Binding-site contacts:
Ligand atom C8 contacts residue TRP47 of chain 50.E at 4.0 Å (hydrophobic).
Ligand atom C2' contacts residue GLU140 of chain 50.E at 3.5 Å.
Ligand atom N3 contacts residue TRP47 of chain 50.E at 3.9 Å.
Ligand atom C8 contacts residue GLU140 of chain 50.E at 4.1 Å.
Ligand atom O2' contacts residue GLU140 of chain 50.E at 3.0 Å (salt-bridge).
Ligand atom N7 contacts residue TRP47 of chain 50.E at 4.0 Å.
Ligand atom O4' contacts residue LYS143 of chain 50.E at 4.2 Å.
Ligand atom C8 contacts residue LYS143 of chain 50.E at 2.8 Å.
Ligand atom C2 contacts residue TRP47 of chain 50.E at 3.8 Å (hydrophobic).
Ligand atom C1' contacts residue LYS143 of chain 50.E at 4.0 Å.
Ligand atom N1 contacts residue TRP47 of chain 50.E at 3.8 Å.
Ligand atom O4' contacts residue GLU140 of chain 50.E at 4.1 Å.
Ligand atom N9 contacts residue GLU140 of chain 50.E at 4.1 Å.
Ligand atom N9 contacts residue LYS143 of chain 50.E at 3.8 Å.
Ligand atom C1' contacts residue TRP47 of chain 50.E at 4.3 Å (hydrophobic).
Ligand atom OP1 contacts residue LYS45 of chain 4.F at 4.3 Å.
Ligand atom C5 contacts residue TRP47 of chain 50.E at 4.0 Å (hydrophobic).
Ligand atom C4 contacts residue TRP47 of chain 50.E at 3.9 Å (hydrophobic).
Ligand atom C6 contacts residue TRP47 of chain 50.E at 3.9 Å (hydrophobic).
Ligand atom N9 contacts residue TRP47 of chain 50.E at 4.0 Å.
Ligand atom C1' contacts residue GLU140 of chain 50.E at 3.2 Å.
Ligand atom C2' contacts residue LYS143 of chain 50.E at 4.5 Å.
Ligand atom N6 contacts residue TRP47 of chain 50.E at 4.2 Å.
Ligand atom O4' contacts residue TRP47 of chain 50.E at 4.0 Å.
Ligand atom N7 contacts residue LYS143 of chain 50.E at 3.7 Å.

Sequence of chain 4.F:
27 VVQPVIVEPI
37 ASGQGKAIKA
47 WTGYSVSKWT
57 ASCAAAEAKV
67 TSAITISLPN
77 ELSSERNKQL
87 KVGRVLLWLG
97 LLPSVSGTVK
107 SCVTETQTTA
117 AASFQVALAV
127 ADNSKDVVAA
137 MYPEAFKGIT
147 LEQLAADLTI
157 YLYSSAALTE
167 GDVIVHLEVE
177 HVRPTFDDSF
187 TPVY

The protein below binds the small molecule below.
Small molecule (SMILES): Nc1ncnc2c1ncn2[C@@H]1O[C@H](COP(=O)=O)[C@@H](O[P](=O)(O)OC[C@H]2O[C@@H](n3ccc(=O)[nH]c3=O)[C@H](O)[C@@H]2O)[C@H]1O

Sequence of chain 50.E:
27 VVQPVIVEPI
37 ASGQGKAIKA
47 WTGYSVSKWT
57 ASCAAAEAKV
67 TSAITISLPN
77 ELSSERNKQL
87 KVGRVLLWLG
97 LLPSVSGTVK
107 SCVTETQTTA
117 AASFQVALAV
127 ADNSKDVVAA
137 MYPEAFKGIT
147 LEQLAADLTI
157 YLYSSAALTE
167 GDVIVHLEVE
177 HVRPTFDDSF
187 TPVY